Sequence of chain 2.B:
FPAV

This protein binds this small molecule.
Small molecule (SMILES): CN([C@H](O)OC(C)(C)C)[C@@H](c1ccccc1)[C@@H](O)NCCS

Binding-site contacts:
Ligand atom C14 contacts residue ILE173 of chain 2.A at 3.9 Å (hydrophobic).
Ligand atom C14 contacts residue LYS127 of chain 2.A at 3.7 Å.
Ligand atom C21 contacts residue LEU223 of chain 2.A at 4.2 Å (hydrophobic).
Ligand atom C15 contacts residue VAL8 of chain 2.B at 4.0 Å (hydrophobic).
Ligand atom C21 contacts residue ILE224 of chain 2.A at 3.9 Å (hydrophobic).
Ligand atom C13 contacts residue PHE124 of chain 2.A at 4.2 Å (hydrophobic).
Ligand atom C22 contacts residue ASP220 of chain 2.A at 4.1 Å.
Ligand atom S09 contacts residue CYS47 of chain 2.A at 2.0 Å (h-bond).
Ligand atom C21 contacts residue ASP220 of chain 2.A at 3.2 Å.
Ligand atom C04 contacts residue PRO172 of chain 2.A at 4.2 Å (hydrophobic).
Ligand atom C10 contacts residue VAL8 of chain 2.B at 4.3 Å (hydrophobic).
Ligand atom C15 contacts residue GLY176 of chain 2.A at 4.2 Å.
Ligand atom C10 contacts residue PRO172 of chain 2.A at 4.4 Å (hydrophobic).
Ligand atom C08 contacts residue CYS47 of chain 2.A at 2.8 Å (hydrophobic).
Ligand atom S09 contacts residue SER50 of chain 2.A at 3.9 Å.
Ligand atom C07 contacts residue CYS47 of chain 2.A at 3.3 Å (hydrophobic).
Ligand atom C12 contacts residue LYS127 of chain 2.A at 4.3 Å.
Ligand atom C03 contacts residue ILE224 of chain 2.A at 3.9 Å (hydrophobic).
Ligand atom C15 contacts residue PRO172 of chain 2.A at 3.4 Å (hydrophobic).
Ligand atom C14 contacts residue GLY176 of chain 2.A at 4.1 Å.
Ligand atom C13 contacts residue LYS127 of chain 2.A at 3.5 Å.
Ligand atom O05 contacts residue ILE173 of chain 2.A at 3.9 Å.
Ligand atom C13 contacts residue VAL8 of chain 2.B at 4.2 Å (hydrophobic).
Ligand atom C01 contacts residue ILE224 of chain 2.A at 4.2 Å (hydrophobic).
Ligand atom C12 contacts residue PHE124 of chain 2.A at 4.1 Å (hydrophobic).
Ligand atom N02 contacts residue ILE224 of chain 2.A at 4.2 Å.
Ligand atom C14 contacts residue VAL8 of chain 2.B at 4.0 Å (hydrophobic).
Ligand atom O17 contacts residue ILE224 of chain 2.A at 4.4 Å.
Ligand atom C01 contacts residue VAL8 of chain 2.B at 3.4 Å (hydrophobic).
Ligand atom C15 contacts residue ILE173 of chain 2.A at 3.9 Å (hydrophobic).
Ligand atom S09 contacts residue PHE124 of chain 2.A at 4.0 Å.
Ligand atom C11 contacts residue VAL8 of chain 2.B at 4.2 Å (hydrophobic).
Ligand atom C20 contacts residue ASP220 of chain 2.A at 3.4 Å.
Ligand atom O17 contacts residue LEU223 of chain 2.A at 3.8 Å.
Ligand atom C19 contacts residue ASP220 of chain 2.A at 4.1 Å.
Ligand atom C08 contacts residue PHE124 of chain 2.A at 3.9 Å (hydrophobic).
Ligand atom O05 contacts residue PRO172 of chain 2.A at 3.7 Å.
Ligand atom C16 contacts residue ILE224 of chain 2.A at 3.8 Å (hydrophobic).
Ligand atom C14 contacts residue PRO172 of chain 2.A at 4.0 Å (hydrophobic).
Ligand atom C12 contacts residue VAL8 of chain 2.B at 3.8 Å (hydrophobic).

Sequence of chain 2.A:
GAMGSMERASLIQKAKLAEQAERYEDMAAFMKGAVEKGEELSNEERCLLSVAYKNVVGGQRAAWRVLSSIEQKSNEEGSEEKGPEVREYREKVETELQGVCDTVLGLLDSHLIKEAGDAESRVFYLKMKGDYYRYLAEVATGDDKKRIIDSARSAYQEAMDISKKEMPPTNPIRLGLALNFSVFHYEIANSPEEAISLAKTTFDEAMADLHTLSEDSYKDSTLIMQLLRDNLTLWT